Sequence of chain 1.A:
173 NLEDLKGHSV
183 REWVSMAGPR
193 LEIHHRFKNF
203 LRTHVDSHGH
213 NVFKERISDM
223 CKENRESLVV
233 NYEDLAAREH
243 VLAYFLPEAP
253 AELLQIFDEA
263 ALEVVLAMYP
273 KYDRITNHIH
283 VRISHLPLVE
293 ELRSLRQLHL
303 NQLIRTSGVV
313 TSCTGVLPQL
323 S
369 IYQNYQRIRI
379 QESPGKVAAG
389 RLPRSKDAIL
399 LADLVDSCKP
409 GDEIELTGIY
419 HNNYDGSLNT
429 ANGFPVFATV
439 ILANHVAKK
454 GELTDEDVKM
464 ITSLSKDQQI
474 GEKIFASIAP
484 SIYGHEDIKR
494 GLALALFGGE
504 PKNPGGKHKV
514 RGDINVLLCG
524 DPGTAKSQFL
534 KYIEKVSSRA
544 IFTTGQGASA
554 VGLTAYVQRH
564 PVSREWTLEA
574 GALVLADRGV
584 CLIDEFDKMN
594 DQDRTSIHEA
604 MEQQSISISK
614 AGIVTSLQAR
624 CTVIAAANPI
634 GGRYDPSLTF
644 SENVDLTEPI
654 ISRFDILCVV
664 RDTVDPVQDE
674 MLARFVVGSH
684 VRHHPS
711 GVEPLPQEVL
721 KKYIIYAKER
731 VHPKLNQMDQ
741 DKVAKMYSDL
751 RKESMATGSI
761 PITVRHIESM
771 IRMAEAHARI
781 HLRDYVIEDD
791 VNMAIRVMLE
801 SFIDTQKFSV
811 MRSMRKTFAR

Binding-site contacts:
Ligand atom O1B contacts residue SER530 of chain 1.A at 3.0 Å (h-bond).
Ligand atom N3B contacts residue ARG619 of chain 1.E at 3.0 Å (salt-bridge).
Ligand atom O3A contacts residue THR527 of chain 1.A at 3.6 Å (h-bond).
Ligand atom N3B contacts residue GLY526 of chain 1.A at 3.4 Å (h-bond).
Ligand atom O1A contacts residue LYS529 of chain 1.A at 3.4 Å (salt-bridge).
Ligand atom PA contacts residue MG1 of chain 1.Y at 2.9 Å.
Ligand atom O1A contacts residue SER530 of chain 1.A at 3.0 Å (h-bond).
Ligand atom O2B contacts residue ALA528 of chain 1.A at 3.6 Å.
Ligand atom O3A contacts residue MG1 of chain 1.Y at 3.2 Å.
Ligand atom O2B contacts residue LYS529 of chain 1.A at 2.7 Å (salt-bridge).
Ligand atom O1A contacts residue GLN531 of chain 1.A at 3.0 Å (h-bond).
Ligand atom O1B contacts residue LYS529 of chain 1.A at 3.3 Å (salt-bridge).
Ligand atom O2G contacts residue ARG529 of chain 1.E at 2.8 Å (salt-bridge).
Ligand atom C4' contacts residue GLU622 of chain 1.E at 3.5 Å.
Ligand atom C3' contacts residue GLU622 of chain 1.E at 3.5 Å.
Ligand atom C1' contacts residue GLU622 of chain 1.E at 3.3 Å.
Ligand atom O2B contacts residue THR527 of chain 1.A at 2.8 Å (h-bond).
Ligand atom O1A contacts residue MG1 of chain 1.Y at 3.3 Å.
Ligand atom PB contacts residue GLY526 of chain 1.A at 3.5 Å.
Ligand atom PG contacts residue ARG619 of chain 1.E at 3.6 Å.
Ligand atom N3B contacts residue MG1 of chain 1.Y at 2.6 Å.
Ligand atom O1G contacts residue MG1 of chain 1.Y at 2.0 Å.
Ligand atom O3' contacts residue GLU622 of chain 1.E at 2.6 Å (salt-bridge).
Ligand atom PB contacts residue MG1 of chain 1.Y at 2.6 Å.
Ligand atom O1A contacts residue ALA528 of chain 1.A at 3.1 Å.
Ligand atom PG contacts residue MG1 of chain 1.Y at 2.8 Å.
Ligand atom N7 contacts residue GLY526 of chain 1.A at 3.6 Å (h-bond).
Ligand atom O3A contacts residue ALA528 of chain 1.A at 3.1 Å (h-bond).
Ligand atom O2B contacts residue GLY526 of chain 1.A at 2.8 Å (h-bond).
Ligand atom O2G contacts residue ARG619 of chain 1.E at 3.0 Å (salt-bridge).
Ligand atom O3G contacts residue LYS529 of chain 1.A at 2.7 Å (salt-bridge).
Ligand atom O4' contacts residue GLU622 of chain 1.E at 3.4 Å (salt-bridge).
Ligand atom O2A contacts residue SER530 of chain 1.A at 3.5 Å.
Ligand atom O1G contacts residue SER530 of chain 1.A at 3.1 Å (h-bond).
Ligand atom O1B contacts residue MG1 of chain 1.Y at 1.9 Å.
Ligand atom O2' contacts residue GLN531 of chain 1.A at 3.1 Å (h-bond).
Ligand atom C5' contacts residue GLU478 of chain 1.E at 3.5 Å.
Ligand atom O2A contacts residue MG1 of chain 1.Y at 2.0 Å.
Ligand atom PB contacts residue LYS529 of chain 1.A at 3.6 Å.
Ligand atom C8 contacts residue GLY526 of chain 1.A at 3.4 Å.

Sequence of chain 1.E:
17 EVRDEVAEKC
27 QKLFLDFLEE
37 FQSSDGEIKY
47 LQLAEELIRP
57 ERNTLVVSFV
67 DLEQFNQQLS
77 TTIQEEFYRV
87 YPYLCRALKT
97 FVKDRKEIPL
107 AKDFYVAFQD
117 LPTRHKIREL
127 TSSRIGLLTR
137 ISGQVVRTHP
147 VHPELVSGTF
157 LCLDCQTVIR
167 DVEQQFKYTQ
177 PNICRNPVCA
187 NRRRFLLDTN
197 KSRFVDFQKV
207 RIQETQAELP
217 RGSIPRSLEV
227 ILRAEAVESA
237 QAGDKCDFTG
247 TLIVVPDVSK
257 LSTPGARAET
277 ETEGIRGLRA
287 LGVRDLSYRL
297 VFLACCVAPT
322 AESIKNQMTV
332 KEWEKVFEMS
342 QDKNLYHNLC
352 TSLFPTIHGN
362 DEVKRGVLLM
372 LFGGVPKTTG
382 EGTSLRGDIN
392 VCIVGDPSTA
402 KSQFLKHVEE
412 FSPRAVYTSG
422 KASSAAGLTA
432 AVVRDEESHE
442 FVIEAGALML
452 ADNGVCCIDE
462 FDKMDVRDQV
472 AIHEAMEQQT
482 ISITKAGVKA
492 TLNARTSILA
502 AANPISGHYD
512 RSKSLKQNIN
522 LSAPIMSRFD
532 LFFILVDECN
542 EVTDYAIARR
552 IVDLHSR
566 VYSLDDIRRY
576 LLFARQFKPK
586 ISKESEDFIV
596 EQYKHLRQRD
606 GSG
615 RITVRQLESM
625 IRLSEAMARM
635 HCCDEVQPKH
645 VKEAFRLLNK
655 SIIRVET

A protein and the small-molecule ligand that binds it are described below.
Small molecule (SMILES): Nc1ncnc2c1ncn2[C@@H]1O[C@H](CO[P](=O)(O)O[P](=O)(O)NP(=O)(O)O)[C@@H](O)[C@H]1O